This protein binds this small molecule.
Small molecule (SMILES): OC[C@H]1O[C@@](CO)(O[C@H]2O[C@H](CO)[C@@H](O)[C@H](O)[C@H]2O)[C@@H](O)[C@@H]1O

Sequence of chain 1.B:
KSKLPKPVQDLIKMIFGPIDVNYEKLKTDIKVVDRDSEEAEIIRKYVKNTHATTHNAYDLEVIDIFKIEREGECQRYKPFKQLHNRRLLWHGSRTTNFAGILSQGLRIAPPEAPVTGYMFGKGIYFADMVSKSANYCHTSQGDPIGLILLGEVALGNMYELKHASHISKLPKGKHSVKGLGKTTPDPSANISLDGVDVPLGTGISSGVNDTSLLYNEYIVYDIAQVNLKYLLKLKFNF

Binding-site contacts:
Ligand atom C5 contacts residue ASP252 of chain 1.B at 3.8 Å.
Ligand atom O1 contacts residue LEU200 of chain 1.B at 3.7 Å.
Ligand atom O2 contacts residue LYS202 of chain 1.B at 3.8 Å.
Ligand atom C1 contacts residue HIS205 of chain 1.B at 4.3 Å.
Ligand atom O6 contacts residue GLN255 of chain 1.B at 4.3 Å.
Ligand atom O6 contacts residue HIS205 of chain 1.B at 4.0 Å.
Ligand atom O5 contacts residue GLN255 of chain 1.B at 3.9 Å.
Ligand atom O5 contacts residue HIS205 of chain 1.B at 4.3 Å.
Ligand atom O3 contacts residue GLY203 of chain 1.B at 3.5 Å (h-bond).
Ligand atom O2 contacts residue LYS204 of chain 1.B at 2.8 Å (salt-bridge).
Ligand atom O2 contacts residue LYS204 of chain 1.B at 3.7 Å.
Ligand atom C2 contacts residue LYS204 of chain 1.B at 4.2 Å.
Ligand atom C6 contacts residue GLN255 of chain 1.B at 3.5 Å.
Ligand atom O2 contacts residue LEU200 of chain 1.B at 4.4 Å.
Ligand atom O4 contacts residue ASP252 of chain 1.B at 3.2 Å.
Ligand atom O2 contacts residue GLY203 of chain 1.B at 3.5 Å (h-bond).
Ligand atom C2 contacts residue GLY203 of chain 1.B at 4.0 Å.
Ligand atom C2 contacts residue LYS204 of chain 1.B at 3.3 Å.
Ligand atom C5 contacts residue GLN255 of chain 1.B at 3.5 Å.
Ligand atom O6 contacts residue HIS205 of chain 1.B at 3.8 Å.
Ligand atom C3 contacts residue GLY203 of chain 1.B at 4.3 Å.
Ligand atom C6 contacts residue PHE110 of chain 1.B at 3.7 Å (hydrophobic).
Ligand atom C4 contacts residue ASP252 of chain 1.B at 4.1 Å.
Ligand atom C1 contacts residue LEU200 of chain 1.B at 3.5 Å (hydrophobic).
Ligand atom C6 contacts residue HIS205 of chain 1.B at 3.2 Å.
Ligand atom O5 contacts residue LYS204 of chain 1.B at 4.4 Å.
Ligand atom O2 contacts residue PRO201 of chain 1.B at 4.0 Å.
Ligand atom C1 contacts residue LYS204 of chain 1.B at 3.9 Å.
Ligand atom O5 contacts residue HIS205 of chain 1.B at 4.4 Å.
Ligand atom O6 contacts residue PHE110 of chain 1.B at 4.0 Å.
Ligand atom C1 contacts residue LYS204 of chain 1.B at 3.4 Å.
Ligand atom O3 contacts residue LYS202 of chain 1.B at 3.7 Å.
Ligand atom C6 contacts residue ASP252 of chain 1.B at 3.8 Å.